Sequence of chain 4.A:
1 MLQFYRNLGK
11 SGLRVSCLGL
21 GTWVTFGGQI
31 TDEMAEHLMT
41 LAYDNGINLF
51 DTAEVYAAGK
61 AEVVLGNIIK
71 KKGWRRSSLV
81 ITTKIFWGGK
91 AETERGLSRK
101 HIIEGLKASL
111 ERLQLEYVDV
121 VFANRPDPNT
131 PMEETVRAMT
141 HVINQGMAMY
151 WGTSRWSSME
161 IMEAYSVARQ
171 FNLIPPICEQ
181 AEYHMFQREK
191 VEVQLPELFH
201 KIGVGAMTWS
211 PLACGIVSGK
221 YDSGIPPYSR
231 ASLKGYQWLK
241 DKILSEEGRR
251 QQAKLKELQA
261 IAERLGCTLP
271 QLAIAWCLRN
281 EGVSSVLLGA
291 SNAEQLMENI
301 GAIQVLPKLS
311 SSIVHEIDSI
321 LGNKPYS

Binding-site contacts:
Ligand atom C2 contacts residue GLU134 of chain 4.A at 4.1 Å.
Ligand atom C15 contacts residue ARG169 of chain 2.A at 4.3 Å.
Ligand atom C16 contacts residue TYR165 of chain 2.A at 4.3 Å (hydrophobic).
Ligand atom C4 contacts residue ILE177 of chain 2.A at 3.5 Å (hydrophobic).
Ligand atom C3 contacts residue ILE177 of chain 2.A at 3.9 Å (hydrophobic).
Ligand atom C13 contacts residue GLU133 of chain 4.A at 4.2 Å.
Ligand atom C15 contacts residue ILE202 of chain 2.A at 3.5 Å (hydrophobic).
Ligand atom O3 contacts residue ARG169 of chain 2.A at 3.3 Å (salt-bridge).
Ligand atom C7 contacts residue PRO175 of chain 2.A at 4.0 Å (hydrophobic).
Ligand atom C19 contacts residue SER11 of chain 2.A at 3.9 Å.
Ligand atom C15 contacts residue GLY203 of chain 2.A at 4.2 Å.
Ligand atom C4 contacts residue ILE174 of chain 2.A at 4.1 Å (hydrophobic).
Ligand atom C5 contacts residue ILE177 of chain 2.A at 3.9 Å (hydrophobic).
Ligand atom C3 contacts residue PRO175 of chain 2.A at 4.1 Å (hydrophobic).
Ligand atom C14 contacts residue ARG169 of chain 2.A at 3.8 Å.
Ligand atom C12 contacts residue GLU133 of chain 4.A at 3.2 Å.
Ligand atom C9 contacts residue GLU133 of chain 4.A at 4.0 Å.
Ligand atom O3 contacts residue TYR165 of chain 2.A at 4.2 Å.
Ligand atom C6 contacts residue PRO175 of chain 2.A at 3.8 Å (hydrophobic).
Ligand atom O1 contacts residue ILE177 of chain 2.A at 4.1 Å.
Ligand atom C12 contacts residue PRO131 of chain 4.A at 4.1 Å (hydrophobic).
Ligand atom C18 contacts residue PRO131 of chain 4.A at 4.0 Å (hydrophobic).
Ligand atom C1 contacts residue GLU134 of chain 4.A at 3.9 Å.
Ligand atom O2 contacts residue GLU134 of chain 4.A at 3.3 Å (salt-bridge).
Ligand atom O1 contacts residue PRO175 of chain 2.A at 4.1 Å.
Ligand atom O3 contacts residue GLU133 of chain 4.A at 3.9 Å.
Ligand atom C11 contacts residue GLU133 of chain 4.A at 3.6 Å.
Ligand atom C11 contacts residue PRO131 of chain 4.A at 4.0 Å (hydrophobic).
Ligand atom C18 contacts residue LYS10 of chain 2.A at 3.9 Å.
Ligand atom O1 contacts residue TYR150 of chain 2.A at 3.9 Å.
Ligand atom C7 contacts residue ILE202 of chain 2.A at 4.0 Å (hydrophobic).
Ligand atom C3 contacts residue ILE174 of chain 2.A at 3.8 Å (hydrophobic).
Ligand atom O2 contacts residue GLU133 of chain 4.A at 3.5 Å.
Ligand atom C6 contacts residue PRO176 of chain 2.A at 3.6 Å (hydrophobic).
Ligand atom C5 contacts residue PRO175 of chain 2.A at 4.0 Å (hydrophobic).
Ligand atom C6 contacts residue ILE177 of chain 2.A at 4.0 Å (hydrophobic).
Ligand atom C19 contacts residue GLU134 of chain 4.A at 3.7 Å.
Ligand atom C4 contacts residue PRO175 of chain 2.A at 3.3 Å (hydrophobic).
Ligand atom O1 contacts residue ILE174 of chain 2.A at 3.1 Å.
Ligand atom O2 contacts residue PRO131 of chain 4.A at 3.1 Å.

The small molecule below binds the protein below.
Small molecule (SMILES): C[C@]12C=CC(=O)C=C1CC[C@@H]1[C@@H]2C(=O)C[C@@]2(C)[C@H]1CC[C@]2(O)C(O)=CO

Sequence of chain 2.A:
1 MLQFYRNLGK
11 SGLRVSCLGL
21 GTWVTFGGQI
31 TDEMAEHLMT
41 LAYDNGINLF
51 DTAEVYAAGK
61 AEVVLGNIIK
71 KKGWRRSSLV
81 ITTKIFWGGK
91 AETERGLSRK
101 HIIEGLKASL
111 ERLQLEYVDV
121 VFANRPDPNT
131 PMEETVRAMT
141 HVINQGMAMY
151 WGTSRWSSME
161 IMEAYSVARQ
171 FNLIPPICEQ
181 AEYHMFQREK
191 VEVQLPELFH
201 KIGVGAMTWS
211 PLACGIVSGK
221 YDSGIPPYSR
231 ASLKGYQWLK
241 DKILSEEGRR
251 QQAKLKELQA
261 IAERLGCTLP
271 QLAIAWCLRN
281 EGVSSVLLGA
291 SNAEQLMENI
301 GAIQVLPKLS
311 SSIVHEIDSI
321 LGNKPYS